This small molecule binds to this protein.
Small molecule (SMILES): CC/C=N/c1c(NC[C@H](O)[C@H](O)[C@H](O)CO)[nH]c(=O)[nH]c1=O

Binding-site contacts:
Ligand atom O2 contacts residue ARG10 of chain 1.A at 2.6 Å (salt-bridge).
Ligand atom C2 contacts residue TYR8 of chain 1.A at 3.4 Å (hydrophobic).
Ligand atom C4' contacts residue ARG95 of chain 1.A at 3.6 Å.
Ligand atom O4' contacts residue ARG10 of chain 1.A at 3.0 Å (salt-bridge).
Ligand atom C8 contacts residue TYR8 of chain 1.A at 3.6 Å (hydrophobic).
Ligand atom C3' contacts residue TRP70 of chain 1.A at 3.7 Å (hydrophobic).
Ligand atom O2 contacts residue SER25 of chain 1.A at 3.5 Å (h-bond).
Ligand atom C5' contacts residue ARG95 of chain 1.A at 3.4 Å.
Ligand atom N5 contacts residue TYR8 of chain 1.A at 3.5 Å.
Ligand atom C4 contacts residue SER25 of chain 1.A at 3.6 Å.
Ligand atom O2 contacts residue TYR8 of chain 1.A at 3.6 Å.
Ligand atom O3' contacts residue ILE97 of chain 1.A at 3.4 Å.
Ligand atom N3 contacts residue SER25 of chain 1.A at 2.7 Å (h-bond).
Ligand atom C3' contacts residue ARG10 of chain 1.A at 3.5 Å.
Ligand atom O3' contacts residue ARG95 of chain 1.A at 3.1 Å (salt-bridge).
Ligand atom C2 contacts residue ARG10 of chain 1.A at 3.5 Å.
Ligand atom N1 contacts residue TYR8 of chain 1.A at 3.5 Å.
Ligand atom C2' contacts residue TYR97 of chain 1.E at 3.6 Å (hydrophobic).
Ligand atom C1' contacts residue TYR8 of chain 1.A at 3.6 Å (hydrophobic).
Ligand atom C8 contacts residue LYS44 of chain 1.A at 2.5 Å.
Ligand atom C5' contacts residue TYR153 of chain 1.A at 3.3 Å (hydrophobic).
Ligand atom C4 contacts residue TYR8 of chain 1.A at 3.5 Å (hydrophobic).
Ligand atom C1' contacts residue TRP157 of chain 1.A at 3.6 Å (hydrophobic).
Ligand atom O4' contacts residue TRP70 of chain 1.A at 3.6 Å.
Ligand atom O3' contacts residue ARG10 of chain 1.A at 3.0 Å (salt-bridge).
Ligand atom O2' contacts residue TYR97 of chain 1.E at 2.5 Å (h-bond).
Ligand atom C7 contacts residue LYS44 of chain 1.A at 1.4 Å.
Ligand atom C6 contacts residue TYR8 of chain 1.A at 3.6 Å (hydrophobic).
Ligand atom C8 contacts residue TYR63 of chain 1.A at 3.7 Å (hydrophobic).
Ligand atom C8 contacts residue HIS59 of chain 1.A at 3.6 Å.
Ligand atom O4 contacts residue SER25 of chain 1.A at 3.5 Å (h-bond).
Ligand atom O4 contacts residue LEU67 of chain 1.A at 3.4 Å.
Ligand atom O4' contacts residue ARG95 of chain 1.A at 3.1 Å (salt-bridge).
Ligand atom C4A contacts residue TYR8 of chain 1.A at 3.4 Å (hydrophobic).
Ligand atom C6 contacts residue LYS44 of chain 1.A at 2.5 Å.
Ligand atom N5 contacts residue LYS44 of chain 1.A at 3.7 Å.
Ligand atom C2 contacts residue SER25 of chain 1.A at 3.5 Å.
Ligand atom O5' contacts residue TYR153 of chain 1.A at 2.6 Å (h-bond).
Ligand atom C8A contacts residue TRP70 of chain 1.A at 3.5 Å (hydrophobic).
Ligand atom C8A contacts residue TYR8 of chain 1.A at 3.7 Å (hydrophobic).

Sequence of chain 1.E:
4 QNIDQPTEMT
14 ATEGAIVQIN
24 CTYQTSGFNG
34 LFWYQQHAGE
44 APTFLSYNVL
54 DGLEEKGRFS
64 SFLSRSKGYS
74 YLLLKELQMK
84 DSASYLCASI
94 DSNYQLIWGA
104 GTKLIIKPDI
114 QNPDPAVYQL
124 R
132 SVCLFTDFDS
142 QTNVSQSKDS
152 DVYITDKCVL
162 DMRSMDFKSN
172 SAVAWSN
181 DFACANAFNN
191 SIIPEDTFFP

Sequence of chain 1.A:
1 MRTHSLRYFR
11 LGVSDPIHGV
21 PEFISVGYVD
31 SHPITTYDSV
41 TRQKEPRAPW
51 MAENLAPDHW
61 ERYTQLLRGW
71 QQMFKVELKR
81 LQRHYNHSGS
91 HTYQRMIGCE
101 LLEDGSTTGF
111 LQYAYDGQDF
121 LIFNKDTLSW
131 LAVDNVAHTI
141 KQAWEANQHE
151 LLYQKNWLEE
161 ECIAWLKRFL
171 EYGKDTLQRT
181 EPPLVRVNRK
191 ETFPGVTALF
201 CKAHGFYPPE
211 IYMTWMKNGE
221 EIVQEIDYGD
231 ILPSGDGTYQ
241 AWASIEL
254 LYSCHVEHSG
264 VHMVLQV